Binding-site contacts:
Ligand atom C8 contacts residue ASN165 of chain 1.C at 3.9 Å.
Ligand atom C1 contacts residue ASN165 of chain 1.C at 1.4 Å.
Ligand atom O7 contacts residue ASN165 of chain 1.C at 3.5 Å (h-bond).
Ligand atom C5 contacts residue ASN165 of chain 1.C at 3.6 Å.
Ligand atom C7 contacts residue ASN165 of chain 1.C at 3.2 Å.
Ligand atom N2 contacts residue ASN165 of chain 1.C at 2.9 Å (h-bond).
Ligand atom C2 contacts residue ASN165 of chain 1.C at 2.5 Å.
Ligand atom C3 contacts residue ASN165 of chain 1.C at 3.8 Å.
Ligand atom O5 contacts residue ASN165 of chain 1.C at 2.4 Å (h-bond).
Ligand atom C4 contacts residue ASN165 of chain 1.C at 4.2 Å.

Sequence of chain 1.C:
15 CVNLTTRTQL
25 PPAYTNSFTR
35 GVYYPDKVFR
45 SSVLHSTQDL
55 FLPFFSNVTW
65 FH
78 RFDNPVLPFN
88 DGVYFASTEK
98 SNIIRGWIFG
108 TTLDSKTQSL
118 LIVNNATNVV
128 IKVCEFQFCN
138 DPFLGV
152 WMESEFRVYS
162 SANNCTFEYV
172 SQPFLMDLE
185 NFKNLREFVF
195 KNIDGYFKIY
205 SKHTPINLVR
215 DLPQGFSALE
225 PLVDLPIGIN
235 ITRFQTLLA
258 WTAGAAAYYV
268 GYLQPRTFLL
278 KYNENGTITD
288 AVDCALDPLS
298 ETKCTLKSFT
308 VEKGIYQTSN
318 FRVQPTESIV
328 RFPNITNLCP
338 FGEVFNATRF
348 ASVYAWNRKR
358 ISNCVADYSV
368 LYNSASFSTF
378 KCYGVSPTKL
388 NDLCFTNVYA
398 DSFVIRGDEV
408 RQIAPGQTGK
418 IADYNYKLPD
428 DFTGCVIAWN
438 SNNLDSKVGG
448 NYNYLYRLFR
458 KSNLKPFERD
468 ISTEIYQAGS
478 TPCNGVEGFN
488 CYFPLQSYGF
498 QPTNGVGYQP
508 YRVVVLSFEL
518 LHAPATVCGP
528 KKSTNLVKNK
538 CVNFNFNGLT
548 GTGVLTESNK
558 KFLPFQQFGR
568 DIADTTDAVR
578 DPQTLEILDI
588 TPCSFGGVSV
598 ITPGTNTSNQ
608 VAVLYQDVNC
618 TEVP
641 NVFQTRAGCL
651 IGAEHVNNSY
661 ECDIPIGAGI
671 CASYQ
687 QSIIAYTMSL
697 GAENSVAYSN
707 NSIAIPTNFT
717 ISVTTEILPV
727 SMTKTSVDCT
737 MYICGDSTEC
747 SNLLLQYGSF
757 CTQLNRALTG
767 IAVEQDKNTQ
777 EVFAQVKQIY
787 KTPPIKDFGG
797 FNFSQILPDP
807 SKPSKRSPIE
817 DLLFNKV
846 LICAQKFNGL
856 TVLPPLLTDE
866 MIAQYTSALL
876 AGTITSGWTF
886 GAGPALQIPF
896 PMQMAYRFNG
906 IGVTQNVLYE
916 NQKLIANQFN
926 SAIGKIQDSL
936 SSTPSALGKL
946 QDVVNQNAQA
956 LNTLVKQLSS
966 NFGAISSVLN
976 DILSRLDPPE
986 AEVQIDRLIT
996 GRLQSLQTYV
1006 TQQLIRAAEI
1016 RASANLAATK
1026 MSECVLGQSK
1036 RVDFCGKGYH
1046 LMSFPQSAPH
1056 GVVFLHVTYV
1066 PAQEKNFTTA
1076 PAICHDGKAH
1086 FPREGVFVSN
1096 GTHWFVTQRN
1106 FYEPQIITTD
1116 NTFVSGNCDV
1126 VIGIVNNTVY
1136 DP

A small-molecule ligand and the protein it binds are described below.
Small molecule (SMILES): CC(=O)N[C@@H]1[C@@H](O)[C@H](O)[C@@H](CO)O[C@H]1O